Binding-site contacts:
Ligand atom O7 contacts residue ASN349 of chain 1.A at 3.0 Å (h-bond).
Ligand atom C7 contacts residue TYR361 of chain 1.A at 4.4 Å (hydrophobic).
Ligand atom C5 contacts residue ASN349 of chain 1.A at 3.7 Å.
Ligand atom C2 contacts residue GLU377 of chain 1.A at 3.7 Å.
Ligand atom N2 contacts residue GLU377 of chain 1.A at 2.9 Å (salt-bridge).
Ligand atom O3 contacts residue GLU377 of chain 1.A at 4.2 Å.
Ligand atom O5 contacts residue VAL359 of chain 1.A at 3.5 Å.
Ligand atom O6 contacts residue VAL350 of chain 1.A at 3.7 Å.
Ligand atom C4 contacts residue ASN349 of chain 1.A at 4.2 Å.
Ligand atom C2 contacts residue ASN349 of chain 1.A at 2.4 Å.
Ligand atom C1 contacts residue ASN349 of chain 1.A at 1.4 Å.
Ligand atom O7 contacts residue VAL359 of chain 1.A at 4.2 Å.
Ligand atom C7 contacts residue ILE362 of chain 1.A at 4.0 Å (hydrophobic).
Ligand atom C1 contacts residue VAL359 of chain 1.A at 3.9 Å (hydrophobic).
Ligand atom O5 contacts residue ASN349 of chain 1.A at 2.4 Å (h-bond).
Ligand atom C8 contacts residue TYR361 of chain 1.A at 3.5 Å (hydrophobic).
Ligand atom C3 contacts residue ASN349 of chain 1.A at 3.7 Å.
Ligand atom C8 contacts residue ASN349 of chain 1.A at 4.4 Å.
Ligand atom O7 contacts residue GLY360 of chain 1.A at 3.7 Å.
Ligand atom N2 contacts residue ILE362 of chain 1.A at 4.1 Å.
Ligand atom C7 contacts residue ASN349 of chain 1.A at 3.1 Å.
Ligand atom C8 contacts residue GLU377 of chain 1.A at 3.3 Å.
Ligand atom C3 contacts residue GLU377 of chain 1.A at 3.7 Å.
Ligand atom C1 contacts residue GLU377 of chain 1.A at 3.5 Å.
Ligand atom C8 contacts residue ILE362 of chain 1.A at 3.8 Å (hydrophobic).
Ligand atom C7 contacts residue GLU377 of chain 1.A at 3.6 Å.
Ligand atom O6 contacts residue ARG421 of chain 1.A at 4.2 Å.
Ligand atom O7 contacts residue TYR361 of chain 1.A at 4.2 Å.
Ligand atom N2 contacts residue ASN349 of chain 1.A at 2.8 Å (h-bond).

Sequence of chain 1.A:
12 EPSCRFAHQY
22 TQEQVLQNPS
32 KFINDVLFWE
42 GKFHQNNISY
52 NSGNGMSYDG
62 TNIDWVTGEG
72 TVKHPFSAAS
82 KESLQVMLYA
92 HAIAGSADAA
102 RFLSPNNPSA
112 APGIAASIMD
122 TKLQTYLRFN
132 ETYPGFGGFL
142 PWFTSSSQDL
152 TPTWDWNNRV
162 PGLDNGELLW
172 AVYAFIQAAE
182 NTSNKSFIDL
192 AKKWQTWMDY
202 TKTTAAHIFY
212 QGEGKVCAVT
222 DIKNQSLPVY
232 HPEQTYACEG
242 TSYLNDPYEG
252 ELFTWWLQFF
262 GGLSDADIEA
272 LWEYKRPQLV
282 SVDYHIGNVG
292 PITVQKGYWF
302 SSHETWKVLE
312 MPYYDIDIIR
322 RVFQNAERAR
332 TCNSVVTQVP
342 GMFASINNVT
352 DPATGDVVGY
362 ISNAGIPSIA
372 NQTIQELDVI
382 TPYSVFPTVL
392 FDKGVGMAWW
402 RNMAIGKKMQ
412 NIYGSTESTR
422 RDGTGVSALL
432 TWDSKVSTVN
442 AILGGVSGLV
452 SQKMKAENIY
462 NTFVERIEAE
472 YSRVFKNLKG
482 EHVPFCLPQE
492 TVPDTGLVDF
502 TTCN

This small molecule binds to this protein.
Small molecule (SMILES): CC(=O)N[C@@H]1[C@@H](O)[C@H](O)[C@@H](CO)O[C@H]1O